The protein below binds the small molecule below.
Small molecule (SMILES): CC(=O)N[C@H]1[C@H](O[C@H]2[C@H](O)[C@@H](NC(C)=O)CO[C@@H]2CO[C@@H]2O[C@@H](C)[C@@H](O)[C@@H](O)[C@@H]2O)O[C@H](CO)[C@@H](O[C@@H]2O[C@H](CO[C@H]3O[C@H](CO)[C@@H](O)[C@H](O)[C@@H]3O[C@@H]3O[C@H](CO)[C@@H](O)[C@H](O)[C@H]3NC(C)=O)[C@@H](O)[C@H](O[C@H]3O[C@H](CO)[C@@H](O)[C@H](O)[C@@H]3O[C@@H]3O[C@H](C)[C@@H](O)[C@H](O)[C@H]3NC(C)=O)[C@@H]2O)[C@@H]1O

Binding-site contacts:
Ligand atom O5 contacts residue VAL30 of chain 1.A at 3.8 Å.
Ligand atom N2 contacts residue ASP31 of chain 1.A at 2.7 Å (salt-bridge).
Ligand atom N2 contacts residue ASN63 of chain 1.A at 2.9 Å (h-bond).
Ligand atom C7 contacts residue ASN63 of chain 1.A at 3.3 Å.
Ligand atom C1 contacts residue ASN63 of chain 1.A at 1.4 Å.
Ligand atom O5 contacts residue GLN61 of chain 1.A at 3.8 Å.
Ligand atom O7 contacts residue ARG67 of chain 1.A at 2.8 Å (salt-bridge).
Ligand atom O6 contacts residue PHE7 of chain 1.A at 3.9 Å.
Ligand atom C8 contacts residue ARG67 of chain 1.A at 3.3 Å.
Ligand atom C7 contacts residue ASP31 of chain 1.A at 3.7 Å.
Ligand atom C8 contacts residue ASP31 of chain 1.A at 3.8 Å.
Ligand atom C3 contacts residue PHE7 of chain 1.A at 3.9 Å (hydrophobic).
Ligand atom C6 contacts residue PHE7 of chain 1.A at 3.9 Å (hydrophobic).
Ligand atom C2 contacts residue ASP31 of chain 1.A at 3.5 Å.
Ligand atom C1 contacts residue PHE7 of chain 1.A at 3.9 Å (hydrophobic).
Ligand atom C1 contacts residue GLN61 of chain 1.A at 4.0 Å.
Ligand atom O7 contacts residue LYS100 of chain 1.A at 3.2 Å (salt-bridge).
Ligand atom O5 contacts residue ASN63 of chain 1.A at 2.3 Å (h-bond).
Ligand atom C6 contacts residue ASN63 of chain 1.A at 3.5 Å.
Ligand atom O7 contacts residue ASN63 of chain 1.A at 3.3 Å (h-bond).
Ligand atom C6 contacts residue THR26 of chain 1.A at 3.7 Å.
Ligand atom C5 contacts residue ASN63 of chain 1.A at 3.6 Å.
Ligand atom O7 contacts residue VAL30 of chain 1.A at 3.6 Å.
Ligand atom C2 contacts residue PHE9 of chain 1.A at 3.8 Å (hydrophobic).
Ligand atom O7 contacts residue VAL28 of chain 1.A at 3.8 Å.
Ligand atom C4 contacts residue PHE7 of chain 1.A at 4.0 Å (hydrophobic).
Ligand atom C2 contacts residue ASN63 of chain 1.A at 2.5 Å.
Ligand atom C6 contacts residue GLN61 of chain 1.A at 3.8 Å.
Ligand atom C1 contacts residue THR65 of chain 1.A at 3.8 Å.
Ligand atom C3 contacts residue ASN63 of chain 1.A at 3.8 Å.
Ligand atom O5 contacts residue PHE7 of chain 1.A at 3.9 Å.
Ligand atom C3 contacts residue ASP31 of chain 1.A at 3.5 Å.
Ligand atom C1 contacts residue PHE9 of chain 1.A at 3.5 Å (hydrophobic).
Ligand atom C1 contacts residue ASP31 of chain 1.A at 3.9 Å.
Ligand atom C7 contacts residue ARG67 of chain 1.A at 3.5 Å.
Ligand atom C2 contacts residue PHE7 of chain 1.A at 3.8 Å (hydrophobic).
Ligand atom C6 contacts residue PHE9 of chain 1.A at 3.8 Å (hydrophobic).
Ligand atom O4 contacts residue VAL30 of chain 1.A at 3.5 Å.
Ligand atom O6 contacts residue PHE9 of chain 1.A at 3.4 Å.
Ligand atom C5 contacts residue PHE9 of chain 1.A at 3.7 Å (hydrophobic).

Sequence of chain 1.A:
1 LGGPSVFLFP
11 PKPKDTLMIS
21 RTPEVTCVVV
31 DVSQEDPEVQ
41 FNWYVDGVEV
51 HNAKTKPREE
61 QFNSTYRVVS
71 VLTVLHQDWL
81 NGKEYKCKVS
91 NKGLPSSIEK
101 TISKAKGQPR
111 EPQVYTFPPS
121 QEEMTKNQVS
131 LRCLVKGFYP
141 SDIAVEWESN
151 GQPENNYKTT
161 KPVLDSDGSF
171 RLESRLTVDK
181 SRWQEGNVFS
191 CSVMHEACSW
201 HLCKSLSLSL